Binding-site contacts:
Ligand atom C7 contacts residue LEU721 of chain 1.A at 4.0 Å (hydrophobic).
Ligand atom C8 contacts residue LEU721 of chain 1.A at 4.0 Å (hydrophobic).
Ligand atom O7 contacts residue LEU721 of chain 1.A at 3.7 Å.
Ligand atom C7 contacts residue ASN733 of chain 1.A at 3.5 Å.
Ligand atom N2 contacts residue ASN733 of chain 1.A at 2.9 Å (h-bond).
Ligand atom O6 contacts residue SER735 of chain 1.A at 4.4 Å.
Ligand atom C8 contacts residue GLN722 of chain 1.A at 3.2 Å.
Ligand atom C8 contacts residue THR723 of chain 1.A at 4.1 Å.
Ligand atom C7 contacts residue GLN722 of chain 1.A at 4.0 Å.
Ligand atom C8 contacts residue LEU773 of chain 1.A at 3.6 Å (hydrophobic).
Ligand atom C5 contacts residue ASN733 of chain 1.A at 3.7 Å.
Ligand atom C2 contacts residue ASN733 of chain 1.A at 2.5 Å.
Ligand atom C4 contacts residue ASN733 of chain 1.A at 4.2 Å.
Ligand atom O7 contacts residue ASN733 of chain 1.A at 3.6 Å.
Ligand atom O5 contacts residue ASN733 of chain 1.A at 2.4 Å (h-bond).
Ligand atom C3 contacts residue ASN733 of chain 1.A at 3.8 Å.
Ligand atom O7 contacts residue GLN722 of chain 1.A at 3.8 Å.
Ligand atom C1 contacts residue ASN733 of chain 1.A at 1.4 Å.

A small-molecule ligand and the protein it binds are described below.
Small molecule (SMILES): CC(=O)N[C@@H]1[C@@H](O)[C@H](O)[C@@H](CO)O[C@H]1O

Sequence of chain 1.A:
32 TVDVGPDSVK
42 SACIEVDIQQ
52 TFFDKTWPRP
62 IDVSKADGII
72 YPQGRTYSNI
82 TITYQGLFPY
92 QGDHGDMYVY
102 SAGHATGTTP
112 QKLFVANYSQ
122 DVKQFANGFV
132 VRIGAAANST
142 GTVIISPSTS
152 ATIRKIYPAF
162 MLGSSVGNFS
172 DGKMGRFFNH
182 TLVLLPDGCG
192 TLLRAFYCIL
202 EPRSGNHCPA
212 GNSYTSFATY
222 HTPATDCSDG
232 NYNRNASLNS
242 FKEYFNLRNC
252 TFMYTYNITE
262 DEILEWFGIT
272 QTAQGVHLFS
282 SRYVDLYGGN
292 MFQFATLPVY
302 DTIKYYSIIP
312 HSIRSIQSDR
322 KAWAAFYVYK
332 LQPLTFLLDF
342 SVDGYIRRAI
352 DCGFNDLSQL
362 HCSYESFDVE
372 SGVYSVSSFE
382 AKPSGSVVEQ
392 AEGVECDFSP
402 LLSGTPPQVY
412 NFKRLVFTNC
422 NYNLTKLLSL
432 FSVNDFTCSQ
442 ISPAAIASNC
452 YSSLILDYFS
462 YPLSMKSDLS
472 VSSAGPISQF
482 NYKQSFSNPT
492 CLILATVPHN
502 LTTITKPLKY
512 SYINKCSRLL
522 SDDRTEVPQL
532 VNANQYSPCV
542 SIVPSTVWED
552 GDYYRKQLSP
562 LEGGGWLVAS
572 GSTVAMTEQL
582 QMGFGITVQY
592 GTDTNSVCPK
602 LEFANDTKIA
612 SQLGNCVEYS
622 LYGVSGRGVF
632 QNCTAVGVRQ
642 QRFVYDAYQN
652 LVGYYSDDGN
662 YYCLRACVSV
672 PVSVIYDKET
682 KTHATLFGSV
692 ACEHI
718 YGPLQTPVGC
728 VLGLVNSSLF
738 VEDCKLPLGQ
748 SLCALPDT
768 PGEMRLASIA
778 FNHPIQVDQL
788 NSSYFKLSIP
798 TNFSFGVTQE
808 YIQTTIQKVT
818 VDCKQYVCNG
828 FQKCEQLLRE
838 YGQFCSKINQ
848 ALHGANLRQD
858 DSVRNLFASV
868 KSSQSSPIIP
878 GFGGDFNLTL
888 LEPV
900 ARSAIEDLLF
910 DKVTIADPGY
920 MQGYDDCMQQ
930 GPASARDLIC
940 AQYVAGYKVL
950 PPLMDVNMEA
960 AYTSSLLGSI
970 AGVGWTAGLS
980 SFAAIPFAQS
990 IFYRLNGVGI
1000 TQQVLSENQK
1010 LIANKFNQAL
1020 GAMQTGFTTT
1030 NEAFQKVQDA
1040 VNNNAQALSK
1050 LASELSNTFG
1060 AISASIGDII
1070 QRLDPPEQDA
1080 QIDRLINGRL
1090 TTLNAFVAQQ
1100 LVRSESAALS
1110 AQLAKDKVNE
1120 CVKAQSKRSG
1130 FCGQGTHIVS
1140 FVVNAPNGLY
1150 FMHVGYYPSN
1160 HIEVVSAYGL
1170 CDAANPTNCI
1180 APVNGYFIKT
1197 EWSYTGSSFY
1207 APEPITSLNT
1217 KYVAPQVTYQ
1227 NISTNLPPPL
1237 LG